Sequence of chain 1.B:
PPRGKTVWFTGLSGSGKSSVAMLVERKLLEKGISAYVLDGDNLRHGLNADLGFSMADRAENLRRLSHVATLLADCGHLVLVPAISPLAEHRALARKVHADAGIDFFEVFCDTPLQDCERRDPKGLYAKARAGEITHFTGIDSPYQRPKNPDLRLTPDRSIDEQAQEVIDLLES

The small molecule below binds the protein below.
Small molecule (SMILES): Nc1ncnc2c1ncn2[C@@H]1O[C@H](CO[P](=O)(O)O[P](=O)(O)NP(=O)(O)O)[C@@H](O)[C@H]1O

Binding-site contacts:
Ligand atom O1G contacts residue SER13 of chain 1.B at 3.6 Å.
Ligand atom O2A contacts residue SER19 of chain 1.B at 2.7 Å (h-bond).
Ligand atom N6 contacts residue GLN163 of chain 1.B at 3.0 Å (h-bond).
Ligand atom C4 contacts residue ARG120 of chain 1.B at 3.4 Å.
Ligand atom O2G contacts residue ADX1 of chain 1.O at 2.6 Å (h-bond).
Ligand atom N3B contacts residue MG1 of chain 1.X at 3.3 Å.
Ligand atom O2A contacts residue GLY16 of chain 1.B at 3.3 Å.
Ligand atom N7 contacts residue ARG120 of chain 1.B at 3.6 Å (salt-bridge).
Ligand atom PB contacts residue MG1 of chain 1.X at 3.4 Å.
Ligand atom O3A contacts residue GLY14 of chain 1.B at 3.5 Å.
Ligand atom O3G contacts residue LYS123 of chain 1.B at 3.0 Å (salt-bridge).
Ligand atom C8 contacts residue ARG120 of chain 1.B at 3.4 Å.
Ligand atom O1B contacts residue LYS17 of chain 1.B at 2.8 Å (salt-bridge).
Ligand atom C5 contacts residue ILE160 of chain 1.B at 3.6 Å (hydrophobic).
Ligand atom O1B contacts residue SER15 of chain 1.B at 3.2 Å (h-bond).
Ligand atom O2G contacts residue SER13 of chain 1.B at 2.5 Å (h-bond).
Ligand atom C5' contacts residue GLY14 of chain 1.B at 3.6 Å.
Ligand atom O4' contacts residue ARG120 of chain 1.B at 3.3 Å.
Ligand atom PG contacts residue ADX1 of chain 1.O at 2.8 Å.
Ligand atom PG contacts residue MG1 of chain 1.X at 3.0 Å.
Ligand atom N9 contacts residue ARG120 of chain 1.B at 3.5 Å.
Ligand atom N6 contacts residue ARG158 of chain 1.B at 3.1 Å (salt-bridge).
Ligand atom C8 contacts residue GLY16 of chain 1.B at 3.6 Å.
Ligand atom O1B contacts residue GLY16 of chain 1.B at 3.0 Å (h-bond).
Ligand atom O1B contacts residue LEU12 of chain 1.B at 3.6 Å (h-bond).
Ligand atom O2A contacts residue SER18 of chain 1.B at 3.4 Å (h-bond).
Ligand atom O1G contacts residue ILE84 of chain 1.B at 3.6 Å.
Ligand atom PB contacts residue LYS17 of chain 1.B at 3.6 Å.
Ligand atom O1G contacts residue LYS17 of chain 1.B at 2.7 Å (salt-bridge).
Ligand atom N3B contacts residue GLY14 of chain 1.B at 3.0 Å (h-bond).
Ligand atom O1G contacts residue MG1 of chain 1.X at 3.5 Å.
Ligand atom O3G contacts residue ADX1 of chain 1.O at 2.6 Å (h-bond).
Ligand atom O2B contacts residue LYS17 of chain 1.B at 3.6 Å.
Ligand atom O2B contacts residue MG1 of chain 1.X at 2.4 Å.
Ligand atom O3G contacts residue MG1 of chain 1.X at 1.9 Å.
Ligand atom O3A contacts residue GLY16 of chain 1.B at 3.1 Å (h-bond).
Ligand atom O2B contacts residue SER18 of chain 1.B at 2.9 Å (h-bond).
Ligand atom C5 contacts residue ARG120 of chain 1.B at 3.3 Å.
Ligand atom O1G contacts residue ADX1 of chain 1.O at 3.1 Å (h-bond).
Ligand atom C5' contacts residue PRO122 of chain 1.B at 3.5 Å (hydrophobic).